A protein and the small-molecule ligand that binds it are described below.
Small molecule (SMILES): N[C@@H](CO)C(=O)O

Binding-site contacts:
Ligand atom N contacts residue ASP129 of chain 1.E at 3.9 Å.
Ligand atom N contacts residue PHE127 of chain 1.E at 3.4 Å (h-bond).
Ligand atom O contacts residue THR132 of chain 1.E at 3.5 Å (h-bond).
Ligand atom C contacts residue ARG45 of chain 2.E at 4.1 Å.
Ligand atom CA contacts residue LEU115 of chain 1.E at 4.4 Å (hydrophobic).
Ligand atom C contacts residue THR132 of chain 1.E at 3.1 Å.
Ligand atom OXT contacts residue GLN133 of chain 1.E at 4.3 Å.
Ligand atom N contacts residue GLN130 of chain 1.E at 3.1 Å (h-bond).
Ligand atom N contacts residue PHE128 of chain 1.E at 2.2 Å (h-bond).
Ligand atom CB contacts residue ASN44 of chain 1.E at 3.7 Å.
Ligand atom OG contacts residue ASN44 of chain 1.E at 2.7 Å (h-bond).
Ligand atom CA contacts residue GLN130 of chain 1.E at 3.5 Å.
Ligand atom OG contacts residue PHE128 of chain 1.E at 3.8 Å.
Ligand atom O contacts residue ASN44 of chain 1.E at 3.4 Å (h-bond).
Ligand atom O contacts residue LEU115 of chain 1.E at 4.1 Å.
Ligand atom OXT contacts residue THR132 of chain 1.E at 3.4 Å (h-bond).
Ligand atom OXT contacts residue GLN130 of chain 1.E at 3.7 Å.
Ligand atom O contacts residue ARG40 of chain 1.E at 3.3 Å (salt-bridge).
Ligand atom CA contacts residue PHE127 of chain 1.E at 3.3 Å (hydrophobic).
Ligand atom OG contacts residue PHE127 of chain 1.E at 3.5 Å.
Ligand atom OXT contacts residue ARG45 of chain 2.E at 3.4 Å (salt-bridge).
Ligand atom N contacts residue THR132 of chain 1.E at 4.2 Å.
Ligand atom CA contacts residue PHE128 of chain 1.E at 3.6 Å (hydrophobic).
Ligand atom O contacts residue ARG45 of chain 2.E at 4.4 Å.
Ligand atom C contacts residue GLN130 of chain 1.E at 4.0 Å.
Ligand atom CB contacts residue PHE128 of chain 1.E at 3.8 Å (hydrophobic).
Ligand atom CB contacts residue THR132 of chain 1.E at 4.3 Å.
Ligand atom OXT contacts residue ARG40 of chain 1.E at 3.1 Å (salt-bridge).
Ligand atom CA contacts residue THR132 of chain 1.E at 3.3 Å.
Ligand atom CB contacts residue LEU115 of chain 1.E at 4.1 Å (hydrophobic).
Ligand atom C contacts residue ARG40 of chain 1.E at 3.9 Å.
Ligand atom CB contacts residue PHE127 of chain 1.E at 2.9 Å (hydrophobic).
Ligand atom C contacts residue ASN44 of chain 1.E at 4.4 Å.

Sequence of chain 1.E:
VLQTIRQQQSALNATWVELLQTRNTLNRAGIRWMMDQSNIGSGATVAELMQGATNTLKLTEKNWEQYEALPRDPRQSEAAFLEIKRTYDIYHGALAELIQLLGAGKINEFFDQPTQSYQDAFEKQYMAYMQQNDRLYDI

Sequence of chain 2.E:
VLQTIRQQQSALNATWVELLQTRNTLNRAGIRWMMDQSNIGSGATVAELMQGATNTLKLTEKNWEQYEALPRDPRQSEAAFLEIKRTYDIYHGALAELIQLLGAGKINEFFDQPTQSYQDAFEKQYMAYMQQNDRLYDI